Sequence of chain 1.C:
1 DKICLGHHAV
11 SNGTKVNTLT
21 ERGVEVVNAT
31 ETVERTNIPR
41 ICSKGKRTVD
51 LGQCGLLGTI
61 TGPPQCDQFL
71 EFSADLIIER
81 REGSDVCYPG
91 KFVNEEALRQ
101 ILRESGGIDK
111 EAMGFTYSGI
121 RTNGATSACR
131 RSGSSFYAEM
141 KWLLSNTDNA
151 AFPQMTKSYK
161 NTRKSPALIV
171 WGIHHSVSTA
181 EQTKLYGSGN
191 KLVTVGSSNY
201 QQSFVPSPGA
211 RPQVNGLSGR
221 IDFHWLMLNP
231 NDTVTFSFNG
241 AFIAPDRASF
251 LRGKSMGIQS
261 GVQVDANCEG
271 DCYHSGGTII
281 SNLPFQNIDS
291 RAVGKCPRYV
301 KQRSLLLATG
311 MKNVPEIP

A protein and the small-molecule ligand that binds it are described below.
Small molecule (SMILES): CC(=O)N[C@H]1[C@H]([C@H](O)[C@H](O)CO)O[C@@](O)(C(=O)O)C[C@@H]1O

Binding-site contacts:
Ligand atom O9 contacts residue TYR88 of chain 1.C at 2.9 Å (h-bond).
Ligand atom O7 contacts residue GLU181 of chain 1.C at 4.3 Å.
Ligand atom C6 contacts residue ALA125 of chain 1.C at 4.0 Å (hydrophobic).
Ligand atom C5 contacts residue ALA125 of chain 1.C at 3.6 Å (hydrophobic).
Ligand atom O1A contacts residue SER127 of chain 1.C at 3.2 Å (h-bond).
Ligand atom C8 contacts residue TYR88 of chain 1.C at 4.3 Å (hydrophobic).
Ligand atom C8 contacts residue GLU181 of chain 1.C at 3.7 Å.
Ligand atom C11 contacts residue LEU144 of chain 1.C at 3.7 Å (hydrophobic).
Ligand atom C9 contacts residue GLU181 of chain 1.C at 3.2 Å.
Ligand atom O10 contacts residue LEU185 of chain 1.C at 3.6 Å.
Ligand atom O8 contacts residue LEU217 of chain 1.C at 4.0 Å.
Ligand atom C6 contacts residue TRP142 of chain 1.C at 4.2 Å (hydrophobic).
Ligand atom O8 contacts residue TYR88 of chain 1.C at 3.7 Å.
Ligand atom O8 contacts residue THR126 of chain 1.C at 4.5 Å.
Ligand atom C7 contacts residue GLU181 of chain 1.C at 4.4 Å.
Ligand atom O4 contacts residue ALA125 of chain 1.C at 4.0 Å.
Ligand atom C10 contacts residue TRP142 of chain 1.C at 3.9 Å (hydrophobic).
Ligand atom O1B contacts residue SER127 of chain 1.C at 4.0 Å.
Ligand atom C1 contacts residue THR126 of chain 1.C at 3.9 Å.
Ligand atom C11 contacts residue GLY124 of chain 1.C at 3.6 Å.
Ligand atom C9 contacts residue TRP142 of chain 1.C at 4.1 Å (hydrophobic).
Ligand atom C1 contacts residue LEU217 of chain 1.C at 3.9 Å (hydrophobic).
Ligand atom C4 contacts residue ALA125 of chain 1.C at 3.5 Å (hydrophobic).
Ligand atom C9 contacts residue TYR88 of chain 1.C at 3.7 Å (hydrophobic).
Ligand atom O9 contacts residue GLU181 of chain 1.C at 2.6 Å (salt-bridge).
Ligand atom O9 contacts residue HIS174 of chain 1.C at 3.8 Å.
Ligand atom O1B contacts residue LEU217 of chain 1.C at 4.3 Å.
Ligand atom C1 contacts residue SER127 of chain 1.C at 4.0 Å.
Ligand atom C11 contacts residue TRP142 of chain 1.C at 4.0 Å (hydrophobic).
Ligand atom O1A contacts residue THR126 of chain 1.C at 2.8 Å (h-bond).
Ligand atom C10 contacts residue ALA125 of chain 1.C at 3.6 Å (hydrophobic).
Ligand atom O6 contacts residue THR126 of chain 1.C at 3.8 Å.
Ligand atom C9 contacts residue LEU185 of chain 1.C at 4.5 Å (hydrophobic).
Ligand atom C11 contacts residue ALA125 of chain 1.C at 3.6 Å (hydrophobic).
Ligand atom N5 contacts residue TRP142 of chain 1.C at 4.3 Å.
Ligand atom O1A contacts residue LEU217 of chain 1.C at 3.6 Å.
Ligand atom O6 contacts residue ALA125 of chain 1.C at 4.2 Å.
Ligand atom C9 contacts residue HIS174 of chain 1.C at 4.1 Å.
Ligand atom N5 contacts residue ALA125 of chain 1.C at 2.8 Å (h-bond).
Ligand atom O10 contacts residue TRP142 of chain 1.C at 4.0 Å.